This small molecule binds to this protein.
Small molecule (SMILES): CC(=O)N[C@@H]1[C@@H](O)[C@H](O)[C@@H](CO)O[C@H]1O

Binding-site contacts:
Ligand atom O5 contacts residue ASN688 of chain 1.C at 2.4 Å (h-bond).
Ligand atom C3 contacts residue ASN688 of chain 1.C at 3.8 Å.
Ligand atom C1 contacts residue ASN688 of chain 1.C at 1.4 Å.
Ligand atom C5 contacts residue ASN688 of chain 1.C at 3.7 Å.
Ligand atom C7 contacts residue ASN688 of chain 1.C at 3.1 Å.
Ligand atom N2 contacts residue ASN688 of chain 1.C at 2.8 Å (h-bond).
Ligand atom C2 contacts residue ASN688 of chain 1.C at 2.4 Å.
Ligand atom O7 contacts residue ASN688 of chain 1.C at 3.1 Å (h-bond).
Ligand atom C8 contacts residue ASN688 of chain 1.C at 4.3 Å.
Ligand atom C4 contacts residue ASN688 of chain 1.C at 4.2 Å.

Sequence of chain 1.C:
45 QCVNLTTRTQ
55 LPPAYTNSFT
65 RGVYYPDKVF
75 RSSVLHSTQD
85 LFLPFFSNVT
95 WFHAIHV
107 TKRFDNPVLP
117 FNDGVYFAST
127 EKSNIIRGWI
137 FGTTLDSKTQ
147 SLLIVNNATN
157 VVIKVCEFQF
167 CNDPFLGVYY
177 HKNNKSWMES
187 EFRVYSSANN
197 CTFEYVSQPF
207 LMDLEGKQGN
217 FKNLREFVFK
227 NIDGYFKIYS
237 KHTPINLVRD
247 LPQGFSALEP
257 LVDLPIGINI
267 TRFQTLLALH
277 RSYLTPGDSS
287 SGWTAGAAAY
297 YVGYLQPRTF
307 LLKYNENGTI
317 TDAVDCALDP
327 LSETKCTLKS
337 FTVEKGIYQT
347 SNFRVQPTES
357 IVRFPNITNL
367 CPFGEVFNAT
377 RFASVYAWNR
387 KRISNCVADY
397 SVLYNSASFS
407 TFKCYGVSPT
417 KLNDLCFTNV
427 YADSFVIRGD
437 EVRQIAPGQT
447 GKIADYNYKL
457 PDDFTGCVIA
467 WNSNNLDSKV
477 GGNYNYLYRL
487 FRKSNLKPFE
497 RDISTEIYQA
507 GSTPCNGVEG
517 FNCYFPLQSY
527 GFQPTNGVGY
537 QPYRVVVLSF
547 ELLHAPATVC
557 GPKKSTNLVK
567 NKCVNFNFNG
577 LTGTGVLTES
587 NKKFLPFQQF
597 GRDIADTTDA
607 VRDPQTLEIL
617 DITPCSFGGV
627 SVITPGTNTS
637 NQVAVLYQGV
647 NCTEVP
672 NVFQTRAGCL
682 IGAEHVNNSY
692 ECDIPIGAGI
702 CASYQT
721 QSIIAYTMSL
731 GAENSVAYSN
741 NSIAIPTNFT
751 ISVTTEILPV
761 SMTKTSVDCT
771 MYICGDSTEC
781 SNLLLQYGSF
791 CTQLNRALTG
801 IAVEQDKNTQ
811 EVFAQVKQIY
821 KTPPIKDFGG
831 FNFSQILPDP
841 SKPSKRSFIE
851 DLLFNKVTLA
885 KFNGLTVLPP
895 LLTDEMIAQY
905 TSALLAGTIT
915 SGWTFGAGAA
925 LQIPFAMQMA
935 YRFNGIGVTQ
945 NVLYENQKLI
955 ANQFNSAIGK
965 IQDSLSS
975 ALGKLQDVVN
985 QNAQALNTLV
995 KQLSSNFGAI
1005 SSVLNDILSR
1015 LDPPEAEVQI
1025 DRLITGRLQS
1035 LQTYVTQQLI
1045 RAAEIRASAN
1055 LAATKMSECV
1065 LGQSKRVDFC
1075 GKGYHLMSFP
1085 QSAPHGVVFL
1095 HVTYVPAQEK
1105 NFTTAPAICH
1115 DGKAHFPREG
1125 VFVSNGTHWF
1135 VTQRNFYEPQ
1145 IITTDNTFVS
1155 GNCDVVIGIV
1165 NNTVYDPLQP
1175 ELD